Binding-site contacts:
Ligand atom C6 contacts residue ASN32 of chain 1.A at 3.4 Å.
Ligand atom N2 contacts residue ASN32 of chain 1.A at 2.8 Å (h-bond).
Ligand atom C7 contacts residue ASN32 of chain 1.A at 3.4 Å.
Ligand atom C4 contacts residue ASN32 of chain 1.A at 4.0 Å.
Ligand atom C3 contacts residue ASN32 of chain 1.A at 3.6 Å.
Ligand atom C8 contacts residue ASN32 of chain 1.A at 3.6 Å.
Ligand atom C1 contacts residue ASN32 of chain 1.A at 1.5 Å.
Ligand atom O6 contacts residue ASN32 of chain 1.A at 4.3 Å.
Ligand atom O7 contacts residue ASN32 of chain 1.A at 4.4 Å.
Ligand atom C2 contacts residue ASN32 of chain 1.A at 2.3 Å.
Ligand atom O5 contacts residue ASN32 of chain 1.A at 2.5 Å (h-bond).
Ligand atom C5 contacts residue ASN32 of chain 1.A at 3.3 Å.

This small molecule binds to this protein.
Small molecule (SMILES): CC(=O)N[C@H]1[C@H](O[C@H]2[C@H](O)[C@@H](NC(C)=O)CO[C@@H]2CO)O[C@H](CO)[C@@H](O)[C@@H]1O

Sequence of chain 1.A:
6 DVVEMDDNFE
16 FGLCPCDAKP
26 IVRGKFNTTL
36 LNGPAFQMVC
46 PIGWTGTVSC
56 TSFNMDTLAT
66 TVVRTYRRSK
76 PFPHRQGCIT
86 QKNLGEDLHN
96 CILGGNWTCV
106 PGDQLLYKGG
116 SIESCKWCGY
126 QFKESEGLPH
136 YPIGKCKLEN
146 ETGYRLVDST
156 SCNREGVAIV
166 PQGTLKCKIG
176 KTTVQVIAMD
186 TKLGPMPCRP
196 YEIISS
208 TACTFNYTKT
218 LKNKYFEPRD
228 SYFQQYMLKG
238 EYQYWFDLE